This small molecule binds to this protein.
Small molecule (SMILES): CC(=O)N[C@@H]1[C@@H](O)[C@H](O)[C@@H](CO)O[C@H]1O

Sequence of chain 1.A:
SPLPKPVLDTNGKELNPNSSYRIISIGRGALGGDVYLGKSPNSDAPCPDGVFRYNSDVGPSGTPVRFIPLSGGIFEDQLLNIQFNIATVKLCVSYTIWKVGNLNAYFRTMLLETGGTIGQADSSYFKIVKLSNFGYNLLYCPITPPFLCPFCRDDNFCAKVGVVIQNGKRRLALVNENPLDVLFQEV

Binding-site contacts:
Ligand atom C5 contacts residue ASN19 of chain 1.A at 3.6 Å.
Ligand atom C8 contacts residue ASN17 of chain 1.A at 3.7 Å.
Ligand atom C7 contacts residue ASN19 of chain 1.A at 4.3 Å.
Ligand atom O5 contacts residue ASN17 of chain 1.A at 4.5 Å.
Ligand atom O7 contacts residue ASN19 of chain 1.A at 4.5 Å.
Ligand atom C3 contacts residue ASN19 of chain 1.A at 3.6 Å.
Ligand atom C7 contacts residue ASN17 of chain 1.A at 3.6 Å.
Ligand atom O3 contacts residue ASN19 of chain 1.A at 4.0 Å.
Ligand atom C4 contacts residue ASN19 of chain 1.A at 3.9 Å.
Ligand atom C2 contacts residue ASN19 of chain 1.A at 2.5 Å.
Ligand atom N2 contacts residue ASN19 of chain 1.A at 3.6 Å (h-bond).
Ligand atom N2 contacts residue ASN17 of chain 1.A at 4.2 Å.
Ligand atom C1 contacts residue ASN17 of chain 1.A at 3.7 Å.
Ligand atom O5 contacts residue ASN19 of chain 1.A at 2.3 Å (h-bond).
Ligand atom O7 contacts residue ASN17 of chain 1.A at 3.5 Å (h-bond).
Ligand atom C1 contacts residue ASN19 of chain 1.A at 1.4 Å.